Binding-site contacts:
Ligand atom N2 contacts residue NAG1 of chain 2.U at 3.0 Å (h-bond).
Ligand atom N2 contacts residue ASN390 of chain 2.A at 2.8 Å (h-bond).
Ligand atom C2 contacts residue ASN390 of chain 2.A at 2.4 Å.
Ligand atom C8 contacts residue NAG1 of chain 2.U at 3.4 Å.
Ligand atom C1 contacts residue NAG1 of chain 2.U at 4.1 Å.
Ligand atom O6 contacts residue NAG1 of chain 2.U at 4.1 Å.
Ligand atom C4 contacts residue ASN390 of chain 2.A at 4.2 Å.
Ligand atom C7 contacts residue NAG1 of chain 2.V at 4.4 Å.
Ligand atom C2 contacts residue NAG1 of chain 2.U at 4.1 Å.
Ligand atom C6 contacts residue NAG1 of chain 2.U at 4.0 Å.
Ligand atom C5 contacts residue SER392 of chain 2.A at 3.3 Å.
Ligand atom C3 contacts residue NAG1 of chain 2.U at 4.4 Å.
Ligand atom O7 contacts residue NAG1 of chain 2.V at 4.2 Å.
Ligand atom O7 contacts residue ASN390 of chain 2.A at 3.8 Å.
Ligand atom O5 contacts residue SER392 of chain 2.A at 3.2 Å (h-bond).
Ligand atom C6 contacts residue NAG1 of chain 2.V at 3.9 Å.
Ligand atom C5 contacts residue ASN390 of chain 2.A at 3.6 Å.
Ligand atom C7 contacts residue NAG1 of chain 2.U at 3.7 Å.
Ligand atom C7 contacts residue ASN390 of chain 2.A at 3.5 Å.
Ligand atom O3 contacts residue NAG1 of chain 2.U at 4.2 Å.
Ligand atom C8 contacts residue NAG1 of chain 2.V at 4.0 Å.
Ligand atom O5 contacts residue NAG1 of chain 2.U at 4.3 Å.
Ligand atom C6 contacts residue SER392 of chain 2.A at 3.8 Å.
Ligand atom C1 contacts residue ASN390 of chain 2.A at 1.4 Å.
Ligand atom C3 contacts residue ASN390 of chain 2.A at 3.6 Å.
Ligand atom C1 contacts residue SER392 of chain 2.A at 3.4 Å.
Ligand atom O5 contacts residue ASN390 of chain 2.A at 2.4 Å (h-bond).

Sequence of chain 2.A:
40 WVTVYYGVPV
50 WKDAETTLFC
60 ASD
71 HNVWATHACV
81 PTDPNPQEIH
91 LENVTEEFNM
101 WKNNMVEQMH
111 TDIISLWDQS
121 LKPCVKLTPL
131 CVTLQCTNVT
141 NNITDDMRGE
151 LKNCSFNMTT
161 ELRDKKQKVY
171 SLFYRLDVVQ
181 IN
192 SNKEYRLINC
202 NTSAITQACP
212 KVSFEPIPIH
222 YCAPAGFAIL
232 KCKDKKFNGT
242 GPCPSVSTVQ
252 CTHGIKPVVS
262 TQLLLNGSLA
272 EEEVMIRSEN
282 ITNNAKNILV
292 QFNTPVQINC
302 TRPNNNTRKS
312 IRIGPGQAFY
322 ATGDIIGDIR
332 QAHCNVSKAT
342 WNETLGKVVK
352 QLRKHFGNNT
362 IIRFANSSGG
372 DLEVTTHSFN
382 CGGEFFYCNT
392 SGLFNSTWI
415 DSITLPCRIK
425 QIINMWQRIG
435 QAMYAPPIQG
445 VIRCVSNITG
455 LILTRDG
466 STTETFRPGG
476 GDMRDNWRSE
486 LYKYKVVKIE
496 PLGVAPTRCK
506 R

A protein and the small-molecule ligand that binds it are described below.
Small molecule (SMILES): CC(=O)N[C@H]1[C@H](O[C@H]2[C@H](O)[C@@H](NC(C)=O)CO[C@@H]2CO)O[C@H](CO)[C@@H](O)[C@@H]1O